The protein below binds the small molecule below.
Small molecule (SMILES): CC(=O)N[C@H]1[C@H]([C@H](O)[C@H](O)CO)O[C@@](O)(C(=O)O)C[C@@H]1O

Binding-site contacts:
Ligand atom C10 contacts residue TYR250 of chain 15.A at 2.8 Å (hydrophobic).
Ligand atom O1B contacts residue ALA146 of chain 11.A at 4.3 Å.
Ligand atom C5 contacts residue TYR250 of chain 15.A at 4.3 Å (hydrophobic).
Ligand atom C11 contacts residue TYR250 of chain 15.A at 3.0 Å (hydrophobic).
Ligand atom O1B contacts residue PRO252 of chain 15.A at 3.4 Å.
Ligand atom C7 contacts residue TYR145 of chain 11.A at 3.9 Å (hydrophobic).
Ligand atom O10 contacts residue TYR250 of chain 15.A at 2.2 Å (h-bond).
Ligand atom C10 contacts residue TYR145 of chain 11.A at 3.6 Å (hydrophobic).
Ligand atom O9 contacts residue ALA146 of chain 11.A at 3.3 Å.
Ligand atom O1A contacts residue SER147 of chain 11.A at 3.1 Å (h-bond).
Ligand atom C6 contacts residue ALA146 of chain 11.A at 4.3 Å (hydrophobic).
Ligand atom O4 contacts residue PRO252 of chain 15.A at 4.0 Å.
Ligand atom O4 contacts residue ASN251 of chain 15.A at 4.3 Å.
Ligand atom N5 contacts residue TYR145 of chain 11.A at 2.6 Å (h-bond).
Ligand atom C11 contacts residue TYR145 of chain 11.A at 3.7 Å (hydrophobic).
Ligand atom C8 contacts residue ALA146 of chain 11.A at 4.4 Å (hydrophobic).
Ligand atom C8 contacts residue TYR145 of chain 11.A at 4.2 Å (hydrophobic).
Ligand atom C4 contacts residue TYR145 of chain 11.A at 3.6 Å (hydrophobic).
Ligand atom C3 contacts residue PRO252 of chain 15.A at 4.4 Å (hydrophobic).
Ligand atom C5 contacts residue TYR145 of chain 11.A at 3.3 Å (hydrophobic).
Ligand atom C4 contacts residue TYR250 of chain 15.A at 4.2 Å (hydrophobic).
Ligand atom C6 contacts residue TYR145 of chain 11.A at 3.4 Å (hydrophobic).
Ligand atom N5 contacts residue TYR250 of chain 15.A at 3.8 Å.
Ligand atom C11 contacts residue ARG143 of chain 11.A at 3.9 Å.
Ligand atom O10 contacts residue ASN96 of chain 15.A at 4.2 Å.
Ligand atom C1 contacts residue ALA146 of chain 11.A at 4.0 Å (hydrophobic).
Ligand atom C1 contacts residue PRO252 of chain 15.A at 4.1 Å (hydrophobic).
Ligand atom O4 contacts residue TYR250 of chain 15.A at 3.0 Å.
Ligand atom C9 contacts residue ALA146 of chain 11.A at 4.4 Å (hydrophobic).
Ligand atom C1 contacts residue SER147 of chain 11.A at 3.6 Å.
Ligand atom O4 contacts residue TYR145 of chain 11.A at 4.2 Å.
Ligand atom O1A contacts residue ALA146 of chain 11.A at 3.2 Å.
Ligand atom O1B contacts residue SER147 of chain 11.A at 2.7 Å (h-bond).
Ligand atom C4 contacts residue PRO252 of chain 15.A at 4.3 Å (hydrophobic).
Ligand atom O8 contacts residue TYR145 of chain 11.A at 4.2 Å.

Sequence of chain 15.A:
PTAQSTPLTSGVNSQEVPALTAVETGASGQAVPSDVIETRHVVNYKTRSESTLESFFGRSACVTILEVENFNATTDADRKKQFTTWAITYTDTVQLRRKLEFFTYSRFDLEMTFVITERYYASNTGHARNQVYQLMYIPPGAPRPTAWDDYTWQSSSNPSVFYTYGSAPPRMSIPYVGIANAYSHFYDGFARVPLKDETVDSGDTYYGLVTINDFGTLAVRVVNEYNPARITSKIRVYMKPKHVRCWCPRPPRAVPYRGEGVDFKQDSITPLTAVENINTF

Sequence of chain 11.A:
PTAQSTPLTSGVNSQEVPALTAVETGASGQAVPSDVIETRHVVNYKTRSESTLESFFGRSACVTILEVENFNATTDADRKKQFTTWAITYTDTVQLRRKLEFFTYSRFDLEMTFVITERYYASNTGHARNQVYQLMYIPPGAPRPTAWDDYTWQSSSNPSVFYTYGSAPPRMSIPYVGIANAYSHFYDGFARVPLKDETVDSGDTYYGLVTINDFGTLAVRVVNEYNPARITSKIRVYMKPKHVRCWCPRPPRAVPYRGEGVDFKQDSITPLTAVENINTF